This small molecule binds to this protein.
Small molecule (SMILES): CC(=O)N[C@@H]1[C@@H](O)[C@H](O)[C@@H](CO)O[C@H]1O

Binding-site contacts:
Ligand atom C8 contacts residue PHE20 of chain 1.B at 3.6 Å (hydrophobic).
Ligand atom C8 contacts residue PHE24 of chain 1.B at 3.7 Å (hydrophobic).
Ligand atom C7 contacts residue ASN25 of chain 1.B at 3.6 Å.
Ligand atom C5 contacts residue ASN25 of chain 1.B at 3.7 Å.
Ligand atom O5 contacts residue ASN25 of chain 1.B at 2.4 Å (h-bond).
Ligand atom O4 contacts residue LEU53 of chain 1.B at 4.4 Å.
Ligand atom O4 contacts residue TYR51 of chain 1.B at 4.5 Å.
Ligand atom C4 contacts residue ASN25 of chain 1.B at 4.2 Å.
Ligand atom C1 contacts residue ASN25 of chain 1.B at 1.4 Å.
Ligand atom O7 contacts residue ASN25 of chain 1.B at 3.9 Å.
Ligand atom C2 contacts residue ASN25 of chain 1.B at 2.5 Å.
Ligand atom C5 contacts residue LEU53 of chain 1.B at 4.3 Å (hydrophobic).
Ligand atom C3 contacts residue ASN25 of chain 1.B at 3.8 Å.
Ligand atom C7 contacts residue ASP21 of chain 1.B at 4.0 Å.
Ligand atom C8 contacts residue ASP21 of chain 1.B at 4.2 Å.
Ligand atom O7 contacts residue ASP21 of chain 1.B at 3.0 Å (salt-bridge).
Ligand atom N2 contacts residue ASN25 of chain 1.B at 2.9 Å (h-bond).
Ligand atom C3 contacts residue VAL49 of chain 1.B at 4.1 Å (hydrophobic).
Ligand atom C3 contacts residue LEU53 of chain 1.B at 4.2 Å (hydrophobic).
Ligand atom O3 contacts residue VAL49 of chain 1.B at 3.3 Å (h-bond).

Sequence of chain 1.B:
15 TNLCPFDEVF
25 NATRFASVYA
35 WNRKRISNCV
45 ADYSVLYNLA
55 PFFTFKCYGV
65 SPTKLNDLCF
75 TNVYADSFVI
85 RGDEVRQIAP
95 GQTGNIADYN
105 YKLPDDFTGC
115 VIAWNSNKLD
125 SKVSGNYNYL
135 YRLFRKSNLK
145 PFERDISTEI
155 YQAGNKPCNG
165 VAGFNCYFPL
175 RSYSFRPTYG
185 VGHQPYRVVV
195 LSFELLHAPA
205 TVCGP